Sequence of chain 1.A:
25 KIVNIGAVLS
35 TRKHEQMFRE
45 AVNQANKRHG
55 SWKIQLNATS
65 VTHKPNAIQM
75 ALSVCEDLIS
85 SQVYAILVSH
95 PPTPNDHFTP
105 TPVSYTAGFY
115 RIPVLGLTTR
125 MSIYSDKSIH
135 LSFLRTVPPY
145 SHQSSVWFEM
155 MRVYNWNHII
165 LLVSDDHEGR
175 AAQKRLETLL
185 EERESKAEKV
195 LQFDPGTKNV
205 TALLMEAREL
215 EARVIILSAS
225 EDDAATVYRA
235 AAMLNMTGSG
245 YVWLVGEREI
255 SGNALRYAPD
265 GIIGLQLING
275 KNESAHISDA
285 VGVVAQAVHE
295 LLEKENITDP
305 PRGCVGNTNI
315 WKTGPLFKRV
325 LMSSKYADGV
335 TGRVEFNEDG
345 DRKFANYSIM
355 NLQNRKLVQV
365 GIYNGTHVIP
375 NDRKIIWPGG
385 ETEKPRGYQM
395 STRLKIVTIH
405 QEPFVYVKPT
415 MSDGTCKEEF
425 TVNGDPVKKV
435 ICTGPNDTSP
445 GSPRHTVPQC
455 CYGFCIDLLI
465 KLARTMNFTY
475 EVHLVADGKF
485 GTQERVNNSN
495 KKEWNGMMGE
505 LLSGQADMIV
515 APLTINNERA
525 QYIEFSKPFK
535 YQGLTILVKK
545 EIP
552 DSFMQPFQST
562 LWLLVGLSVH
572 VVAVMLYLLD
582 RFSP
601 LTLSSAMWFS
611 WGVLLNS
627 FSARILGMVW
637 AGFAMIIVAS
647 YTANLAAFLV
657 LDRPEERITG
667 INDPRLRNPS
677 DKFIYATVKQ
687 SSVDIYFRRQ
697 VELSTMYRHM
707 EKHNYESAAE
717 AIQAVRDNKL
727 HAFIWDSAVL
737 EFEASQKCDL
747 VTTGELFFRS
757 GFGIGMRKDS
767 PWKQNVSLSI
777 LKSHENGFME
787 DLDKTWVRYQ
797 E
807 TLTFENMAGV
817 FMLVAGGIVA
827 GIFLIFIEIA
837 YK

This protein binds this small molecule.
Small molecule (SMILES): CC(=O)N[C@H]1[C@H](O[C@H]2[C@H](O)[C@@H](NC(C)=O)CO[C@@H]2CO)O[C@H](CO)[C@@H](O)[C@@H]1O

Binding-site contacts:
Ligand atom O7 contacts residue HIS449 of chain 1.A at 3.7 Å.
Ligand atom C1 contacts residue HIS449 of chain 1.A at 3.8 Å.
Ligand atom C5 contacts residue HIS449 of chain 1.A at 4.1 Å.
Ligand atom C2 contacts residue HIS449 of chain 1.A at 3.4 Å.
Ligand atom O5 contacts residue HIS449 of chain 1.A at 3.3 Å.
Ligand atom C7 contacts residue HIS449 of chain 1.A at 4.3 Å.
Ligand atom C6 contacts residue HIS449 of chain 1.A at 4.2 Å.
Ligand atom O3 contacts residue HIS449 of chain 1.A at 3.7 Å.
Ligand atom C2 contacts residue ASN440 of chain 1.A at 2.6 Å.
Ligand atom O6 contacts residue ARG448 of chain 1.A at 4.5 Å.
Ligand atom O5 contacts residue ASN440 of chain 1.A at 2.4 Å (h-bond).
Ligand atom C1 contacts residue ASN440 of chain 1.A at 1.5 Å.
Ligand atom O7 contacts residue ASN440 of chain 1.A at 3.0 Å (h-bond).
Ligand atom C8 contacts residue ASN440 of chain 1.A at 4.4 Å.
Ligand atom O6 contacts residue HIS449 of chain 1.A at 3.1 Å.
Ligand atom C7 contacts residue ASN440 of chain 1.A at 3.1 Å.
Ligand atom N2 contacts residue HIS449 of chain 1.A at 4.4 Å.
Ligand atom C3 contacts residue ASN440 of chain 1.A at 3.9 Å.
Ligand atom C1 contacts residue SER446 of chain 1.A at 4.3 Å.
Ligand atom O5 contacts residue SER446 of chain 1.A at 3.6 Å (h-bond).
Ligand atom C4 contacts residue ASN440 of chain 1.A at 4.3 Å.
Ligand atom C5 contacts residue ASN440 of chain 1.A at 3.6 Å.
Ligand atom N2 contacts residue ASN440 of chain 1.A at 2.7 Å (h-bond).
Ligand atom C6 contacts residue SER446 of chain 1.A at 4.4 Å.
Ligand atom C4 contacts residue HIS449 of chain 1.A at 3.9 Å.
Ligand atom O7 contacts residue GLN453 of chain 1.A at 4.0 Å.
Ligand atom C3 contacts residue HIS449 of chain 1.A at 4.0 Å.